Binding-site contacts:
Ligand atom C8 contacts residue PHE2 of chain 2.A at 4.0 Å (hydrophobic).
Ligand atom O5 contacts residue ASN153 of chain 2.A at 3.8 Å.
Ligand atom C7 contacts residue ASP1 of chain 2.A at 4.0 Å.
Ligand atom C2 contacts residue ASP1 of chain 2.A at 4.4 Å.
Ligand atom C4 contacts residue ASN153 of chain 2.A at 4.4 Å.
Ligand atom C1 contacts residue PHE2 of chain 2.A at 3.7 Å (hydrophobic).
Ligand atom C6 contacts residue ASN153 of chain 2.A at 3.6 Å.
Ligand atom O4 contacts residue ASP1 of chain 2.A at 4.2 Å.
Ligand atom O5 contacts residue ASN4 of chain 2.A at 2.9 Å (h-bond).
Ligand atom C8 contacts residue ASP1 of chain 2.A at 3.8 Å.
Ligand atom C1 contacts residue ASN153 of chain 2.A at 4.3 Å.
Ligand atom O6 contacts residue ASN4 of chain 2.A at 4.5 Å.
Ligand atom C3 contacts residue ASP1 of chain 2.A at 3.7 Å.
Ligand atom C7 contacts residue PHE2 of chain 2.A at 4.1 Å (hydrophobic).
Ligand atom N2 contacts residue ASP1 of chain 2.A at 3.5 Å.
Ligand atom C6 contacts residue ASN4 of chain 2.A at 4.3 Å.
Ligand atom C5 contacts residue ASN4 of chain 2.A at 4.1 Å.
Ligand atom O3 contacts residue ASP1 of chain 2.A at 3.0 Å (salt-bridge).
Ligand atom C5 contacts residue ASN153 of chain 2.A at 3.2 Å.
Ligand atom C2 contacts residue PHE2 of chain 2.A at 4.0 Å (hydrophobic).
Ligand atom C1 contacts residue ASN4 of chain 2.A at 3.1 Å.
Ligand atom N2 contacts residue PHE2 of chain 2.A at 3.3 Å (h-bond).

This small molecule binds to this protein.
Small molecule (SMILES): CC(=O)N[C@@H]1[C@@H](O)[C@H](O)[C@@H](CO)O[C@H]1O

Sequence of chain 2.A:
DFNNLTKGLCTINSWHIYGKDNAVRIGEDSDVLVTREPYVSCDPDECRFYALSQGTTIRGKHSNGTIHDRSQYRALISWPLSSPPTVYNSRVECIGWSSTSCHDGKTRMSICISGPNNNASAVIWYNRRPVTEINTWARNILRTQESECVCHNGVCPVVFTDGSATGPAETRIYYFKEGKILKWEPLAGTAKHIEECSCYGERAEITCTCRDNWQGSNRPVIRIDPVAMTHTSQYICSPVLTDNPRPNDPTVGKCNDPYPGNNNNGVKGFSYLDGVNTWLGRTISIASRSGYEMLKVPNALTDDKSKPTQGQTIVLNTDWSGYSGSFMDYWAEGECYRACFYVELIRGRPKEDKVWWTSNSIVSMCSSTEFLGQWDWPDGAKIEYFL